Sequence of chain 2.A:
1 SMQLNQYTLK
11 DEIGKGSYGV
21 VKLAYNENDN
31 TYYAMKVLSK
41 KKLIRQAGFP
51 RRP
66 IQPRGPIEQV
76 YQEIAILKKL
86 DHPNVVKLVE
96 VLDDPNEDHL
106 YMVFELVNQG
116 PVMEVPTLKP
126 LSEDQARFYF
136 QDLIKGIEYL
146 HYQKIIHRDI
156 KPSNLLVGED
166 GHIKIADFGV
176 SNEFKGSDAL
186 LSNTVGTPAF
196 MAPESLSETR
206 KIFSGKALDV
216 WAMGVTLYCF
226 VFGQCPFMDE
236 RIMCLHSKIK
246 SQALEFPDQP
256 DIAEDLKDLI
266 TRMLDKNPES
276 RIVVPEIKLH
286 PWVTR

Binding-site contacts:
Ligand atom CBE contacts residue ACT1 of chain 2.F at 3.8 Å.
Ligand atom CAM contacts residue ALA171 of chain 2.A at 4.0 Å (hydrophobic).
Ligand atom CAM contacts residue ASN159 of chain 2.A at 3.5 Å.
Ligand atom CAW contacts residue ILE13 of chain 2.A at 3.1 Å (hydrophobic).
Ligand atom N1 contacts residue GLU110 of chain 2.A at 3.9 Å.
Ligand atom CAX contacts residue GLY115 of chain 2.A at 3.5 Å.
Ligand atom CL5 contacts residue PHE109 of chain 2.A at 3.8 Å.
Ligand atom CAW contacts residue GLY14 of chain 2.A at 3.6 Å.
Ligand atom N1 contacts residue LEU111 of chain 2.A at 3.8 Å.
Ligand atom CAQ contacts residue ILE13 of chain 2.A at 3.8 Å (hydrophobic).
Ligand atom CAY contacts residue ASN113 of chain 2.A at 3.4 Å.
Ligand atom N1 contacts residue ALA34 of chain 2.A at 3.7 Å.
Ligand atom C5 contacts residue LEU161 of chain 2.A at 3.6 Å (hydrophobic).
Ligand atom CAL contacts residue ILE13 of chain 2.A at 3.8 Å (hydrophobic).
Ligand atom N1 contacts residue VAL112 of chain 2.A at 2.9 Å (h-bond).
Ligand atom C2 contacts residue VAL112 of chain 2.A at 3.3 Å (hydrophobic).
Ligand atom C4 contacts residue LEU161 of chain 2.A at 3.7 Å (hydrophobic).
Ligand atom CAZ contacts residue GLY14 of chain 2.A at 4.0 Å.
Ligand atom NAH contacts residue VAL112 of chain 2.A at 2.8 Å (h-bond).
Ligand atom CAV contacts residue TYR18 of chain 2.A at 3.5 Å (hydrophobic).
Ligand atom CAL contacts residue VAL112 of chain 2.A at 3.4 Å (hydrophobic).
Ligand atom CAP contacts residue TYR18 of chain 2.A at 3.9 Å (hydrophobic).
Ligand atom C5 contacts residue ALA34 of chain 2.A at 3.7 Å (hydrophobic).
Ligand atom NAE contacts residue LEU161 of chain 2.A at 3.9 Å.
Ligand atom CAL contacts residue ASN113 of chain 2.A at 4.0 Å.
Ligand atom C6 contacts residue VAL112 of chain 2.A at 3.5 Å (hydrophobic).
Ligand atom CAU contacts residue LEU111 of chain 2.A at 4.0 Å (hydrophobic).
Ligand atom CAR contacts residue GLY115 of chain 2.A at 3.4 Å.
Ligand atom CAO contacts residue TYR18 of chain 2.A at 3.8 Å (hydrophobic).
Ligand atom CAS contacts residue ASN113 of chain 2.A at 3.3 Å.
Ligand atom CL5 contacts residue LEU161 of chain 2.A at 3.8 Å.
Ligand atom CAU contacts residue ASN113 of chain 2.A at 3.4 Å.
Ligand atom NAN contacts residue TYR18 of chain 2.A at 3.8 Å.
Ligand atom C6 contacts residue ALA34 of chain 2.A at 3.4 Å (hydrophobic).
Ligand atom CBD contacts residue GLN114 of chain 2.A at 3.9 Å.
Ligand atom NAH contacts residue ILE13 of chain 2.A at 3.9 Å.
Ligand atom NAH contacts residue LEU111 of chain 2.A at 3.9 Å.
Ligand atom OAT contacts residue ASN113 of chain 2.A at 3.3 Å (h-bond).
Ligand atom OAT contacts residue LEU111 of chain 2.A at 3.5 Å.
Ligand atom C6 contacts residue GLU110 of chain 2.A at 3.4 Å.

The small molecule below binds the protein below.
Small molecule (SMILES): CNC(=O)c1ccccc1Nc1nc(Nc2ccc(N3CCOCC3)cc2OC)ncc1Cl